Binding-site contacts:
Ligand atom C09 contacts residue LEU17 of chain 1.A at 3.2 Å (hydrophobic).
Ligand atom C07 contacts residue ALA108 of chain 2.A at 3.0 Å (hydrophobic).
Ligand atom CL contacts residue SER117 of chain 1.A at 3.5 Å.
Ligand atom C18 contacts residue 6J31 of chain 2.C at 0.7 Å.
Ligand atom N08 contacts residue 6J31 of chain 2.C at 2.5 Å (h-bond).
Ligand atom C05 contacts residue LEU17 of chain 1.A at 3.9 Å (hydrophobic).
Ligand atom N08 contacts residue ALA108 of chain 2.A at 3.1 Å.
Ligand atom C07 contacts residue 6J31 of chain 2.C at 3.0 Å.
Ligand atom C16 contacts residue LEU110 of chain 2.A at 3.9 Å (hydrophobic).
Ligand atom CL contacts residue 6J31 of chain 2.C at 1.0 Å.
Ligand atom N08 contacts residue LEU17 of chain 1.A at 3.0 Å.
Ligand atom C14 contacts residue 6J31 of chain 2.C at 0.7 Å.
Ligand atom C16 contacts residue 6J31 of chain 2.C at 0.7 Å.
Ligand atom C09 contacts residue ALA108 of chain 2.A at 3.7 Å (hydrophobic).
Ligand atom C06 contacts residue 6J31 of chain 2.C at 2.7 Å.
Ligand atom O01 contacts residue 6J31 of chain 2.C at 0.1 Å (h-bond).
Ligand atom C13 contacts residue 6J31 of chain 2.C at 0.7 Å.
Ligand atom C04 contacts residue 6J31 of chain 2.C at 0.3 Å.
Ligand atom C02 contacts residue LYS15 of chain 1.A at 3.7 Å.
Ligand atom C12 contacts residue 6J31 of chain 2.C at 0.8 Å.
Ligand atom O03 contacts residue LEU17 of chain 2.A at 3.7 Å.
Ligand atom C02 contacts residue LYS15 of chain 2.A at 3.7 Å.
Ligand atom C07 contacts residue LEU17 of chain 1.A at 3.2 Å (hydrophobic).
Ligand atom N08 contacts residue THR119 of chain 2.A at 3.4 Å.
Ligand atom N10 contacts residue 6J31 of chain 2.C at 0.9 Å (h-bond).
Ligand atom C04 contacts residue LEU17 of chain 1.A at 3.7 Å (hydrophobic).
Ligand atom O01 contacts residue LYS15 of chain 2.A at 2.8 Å (salt-bridge).
Ligand atom C05 contacts residue LYS15 of chain 1.A at 3.6 Å.
Ligand atom C06 contacts residue LEU17 of chain 1.A at 3.6 Å (hydrophobic).
Ligand atom O03 contacts residue 6J31 of chain 2.C at 0.3 Å.
Ligand atom C05 contacts residue 6J31 of chain 2.C at 1.7 Å.
Ligand atom C09 contacts residue 6J31 of chain 2.C at 1.4 Å.
Ligand atom C02 contacts residue 6J31 of chain 2.C at 0.1 Å.
Ligand atom C07 contacts residue THR119 of chain 2.A at 3.6 Å.
Ligand atom N10 contacts residue LEU17 of chain 1.A at 3.8 Å.
Ligand atom C06 contacts residue ALA108 of chain 2.A at 3.7 Å (hydrophobic).
Ligand atom C13 contacts residue ALA108 of chain 1.A at 3.3 Å (hydrophobic).
Ligand atom C17 contacts residue 6J31 of chain 2.C at 1.0 Å.
Ligand atom C11 contacts residue 6J31 of chain 2.C at 0.8 Å.
Ligand atom O01 contacts residue LYS15 of chain 1.A at 2.9 Å (salt-bridge).

Sequence of chain 1.A:
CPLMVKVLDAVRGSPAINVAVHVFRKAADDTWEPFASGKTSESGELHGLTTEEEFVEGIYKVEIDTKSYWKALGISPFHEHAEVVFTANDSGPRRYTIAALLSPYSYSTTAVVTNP

A small-molecule ligand and the protein it binds are described below.
Small molecule (SMILES): Cc1c(Cl)cccc1Nc1ncccc1C(=O)O

Sequence of chain 2.A:
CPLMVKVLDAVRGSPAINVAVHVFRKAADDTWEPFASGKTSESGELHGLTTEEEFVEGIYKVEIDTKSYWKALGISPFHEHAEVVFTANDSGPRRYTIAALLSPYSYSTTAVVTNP